Binding-site contacts:
Ligand atom CAO contacts residue LYS118 of chain 1.A at 3.7 Å.
Ligand atom OAZ contacts residue GLY38 of chain 1.A at 3.4 Å.
Ligand atom N1 contacts residue ASP110 of chain 1.A at 3.7 Å.
Ligand atom OAR contacts residue LYS118 of chain 1.A at 3.1 Å (salt-bridge).
Ligand atom N1 contacts residue MET112 of chain 1.A at 3.0 Å (h-bond).
Ligand atom OAY contacts residue TYR40 of chain 1.A at 3.5 Å.
Ligand atom CAW contacts residue ASN158 of chain 1.A at 3.7 Å.
Ligand atom NAL contacts residue GLU37 of chain 1.A at 2.8 Å (salt-bridge).
Ligand atom NAN contacts residue GLU37 of chain 1.A at 3.5 Å (salt-bridge).
Ligand atom CAU contacts residue CYS170 of chain 1.A at 3.7 Å (hydrophobic).
Ligand atom OAI contacts residue VAL43 of chain 1.A at 3.7 Å.
Ligand atom C2 contacts residue MET112 of chain 1.A at 3.1 Å (hydrophobic).
Ligand atom C6 contacts residue ASP110 of chain 1.A at 3.9 Å.
Ligand atom NAL contacts residue GLY38 of chain 1.A at 3.1 Å (h-bond).
Ligand atom CAH contacts residue ILE35 of chain 1.A at 3.8 Å (hydrophobic).
Ligand atom NAM contacts residue GLU37 of chain 1.A at 2.9 Å (salt-bridge).
Ligand atom N3 contacts residue MET112 of chain 1.A at 3.8 Å.
Ligand atom OAP contacts residue ILE35 of chain 1.A at 3.6 Å.
Ligand atom OAP contacts residue LYS118 of chain 1.A at 2.5 Å (salt-bridge).
Ligand atom CAQ contacts residue ASP115 of chain 1.A at 3.7 Å.
Ligand atom N6 contacts residue GLN109 of chain 1.A at 3.3 Å (h-bond).
Ligand atom N6 contacts residue LEU160 of chain 1.A at 3.7 Å.
Ligand atom N6 contacts residue ALA56 of chain 1.A at 3.5 Å.
Ligand atom CAV contacts residue CYS170 of chain 1.A at 3.6 Å (hydrophobic).
Ligand atom CAK contacts residue GLU37 of chain 1.A at 3.8 Å.
Ligand atom CAX contacts residue LYS58 of chain 1.A at 3.5 Å.
Ligand atom C2 contacts residue LEU111 of chain 1.A at 3.7 Å (hydrophobic).
Ligand atom N6 contacts residue ASP110 of chain 1.A at 3.1 Å (salt-bridge).
Ligand atom OAR contacts residue ASP115 of chain 1.A at 2.9 Å (salt-bridge).
Ligand atom OAZ contacts residue ALA39 of chain 1.A at 2.8 Å (h-bond).
Ligand atom C6 contacts residue ALA56 of chain 1.A at 3.4 Å (hydrophobic).
Ligand atom OAY contacts residue LYS58 of chain 1.A at 2.6 Å (salt-bridge).
Ligand atom NAM contacts residue GLY38 of chain 1.A at 3.8 Å.
Ligand atom CAV contacts residue ASN158 of chain 1.A at 3.6 Å.
Ligand atom N1 contacts residue ALA56 of chain 1.A at 3.3 Å.
Ligand atom NAL contacts residue GLY36 of chain 1.A at 3.6 Å.
Ligand atom CAX contacts residue ALA39 of chain 1.A at 3.7 Å (hydrophobic).
Ligand atom CAV contacts residue SER157 of chain 1.A at 3.7 Å.
Ligand atom CAW contacts residue LYS58 of chain 1.A at 3.7 Å.
Ligand atom CAK contacts residue GLY38 of chain 1.A at 3.6 Å.

This small molecule binds to this protein.
Small molecule (SMILES): [N-]=[N+]=NC[C@H]1O[C@@H](n2c(SCCCC(=O)O)nc3c(N)ncnc32)[C@H](O)[C@@H]1O

Sequence of chain 1.A:
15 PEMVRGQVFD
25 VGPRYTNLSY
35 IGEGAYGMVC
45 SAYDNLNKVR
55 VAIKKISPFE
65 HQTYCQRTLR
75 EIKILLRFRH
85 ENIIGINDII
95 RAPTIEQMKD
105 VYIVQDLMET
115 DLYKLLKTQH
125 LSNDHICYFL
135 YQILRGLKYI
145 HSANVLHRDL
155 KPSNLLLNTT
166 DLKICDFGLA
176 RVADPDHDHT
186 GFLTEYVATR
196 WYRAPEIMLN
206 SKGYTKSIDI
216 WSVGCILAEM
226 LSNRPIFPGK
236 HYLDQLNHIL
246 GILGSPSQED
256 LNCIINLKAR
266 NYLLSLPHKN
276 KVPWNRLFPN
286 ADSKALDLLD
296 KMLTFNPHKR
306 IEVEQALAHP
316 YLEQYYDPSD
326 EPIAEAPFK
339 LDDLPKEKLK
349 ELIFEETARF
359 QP